The small molecule below binds the protein below.
Small molecule (SMILES): N[C@H](Cc1c[nH]c[nH+]1)C(=O)O

Sequence of chain 1.A:
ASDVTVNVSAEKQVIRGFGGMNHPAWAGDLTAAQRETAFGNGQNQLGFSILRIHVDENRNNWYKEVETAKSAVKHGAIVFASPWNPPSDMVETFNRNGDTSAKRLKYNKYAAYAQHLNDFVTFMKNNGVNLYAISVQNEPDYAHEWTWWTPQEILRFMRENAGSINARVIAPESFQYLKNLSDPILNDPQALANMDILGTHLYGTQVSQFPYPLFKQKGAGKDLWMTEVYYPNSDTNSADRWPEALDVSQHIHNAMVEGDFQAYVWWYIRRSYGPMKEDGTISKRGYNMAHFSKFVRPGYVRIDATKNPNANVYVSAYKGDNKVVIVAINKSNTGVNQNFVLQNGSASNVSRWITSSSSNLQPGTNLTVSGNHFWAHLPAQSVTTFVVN

Binding-site contacts:
Ligand atom O contacts residue ASN323 of chain 1.A at 3.7 Å.
Ligand atom O contacts residue ASP322 of chain 1.A at 3.0 Å (salt-bridge).
Ligand atom CG contacts residue GLY321 of chain 1.A at 4.2 Å.
Ligand atom N contacts residue ASP322 of chain 1.A at 3.8 Å.
Ligand atom CB contacts residue GLY321 of chain 1.A at 3.8 Å.
Ligand atom CD2 contacts residue TYR301 of chain 1.A at 3.9 Å (hydrophobic).
Ligand atom ND1 contacts residue GLY300 of chain 1.A at 3.8 Å.
Ligand atom CG contacts residue ASP322 of chain 1.A at 3.8 Å.
Ligand atom CD2 contacts residue ASP322 of chain 1.A at 3.4 Å.
Ligand atom CD2 contacts residue GLY300 of chain 1.A at 4.5 Å.
Ligand atom CB contacts residue ASP322 of chain 1.A at 3.3 Å.
Ligand atom CE1 contacts residue GLY300 of chain 1.A at 3.6 Å.
Ligand atom CE1 contacts residue PRO299 of chain 1.A at 3.7 Å (hydrophobic).
Ligand atom CA contacts residue ASP322 of chain 1.A at 3.7 Å.
Ligand atom O contacts residue GLY321 of chain 1.A at 3.9 Å.
Ligand atom C contacts residue ASP322 of chain 1.A at 3.6 Å.
Ligand atom C contacts residue ASN323 of chain 1.A at 4.5 Å.
Ligand atom NE2 contacts residue TYR301 of chain 1.A at 4.0 Å.
Ligand atom CD2 contacts residue GLY321 of chain 1.A at 3.9 Å.
Ligand atom NE2 contacts residue GLY300 of chain 1.A at 4.1 Å.
Ligand atom NE2 contacts residue PRO299 of chain 1.A at 3.6 Å (h-bond).
Ligand atom NE2 contacts residue ASP322 of chain 1.A at 4.5 Å.
Ligand atom CG contacts residue GLY300 of chain 1.A at 4.1 Å.